Sequence of chain 1.D:
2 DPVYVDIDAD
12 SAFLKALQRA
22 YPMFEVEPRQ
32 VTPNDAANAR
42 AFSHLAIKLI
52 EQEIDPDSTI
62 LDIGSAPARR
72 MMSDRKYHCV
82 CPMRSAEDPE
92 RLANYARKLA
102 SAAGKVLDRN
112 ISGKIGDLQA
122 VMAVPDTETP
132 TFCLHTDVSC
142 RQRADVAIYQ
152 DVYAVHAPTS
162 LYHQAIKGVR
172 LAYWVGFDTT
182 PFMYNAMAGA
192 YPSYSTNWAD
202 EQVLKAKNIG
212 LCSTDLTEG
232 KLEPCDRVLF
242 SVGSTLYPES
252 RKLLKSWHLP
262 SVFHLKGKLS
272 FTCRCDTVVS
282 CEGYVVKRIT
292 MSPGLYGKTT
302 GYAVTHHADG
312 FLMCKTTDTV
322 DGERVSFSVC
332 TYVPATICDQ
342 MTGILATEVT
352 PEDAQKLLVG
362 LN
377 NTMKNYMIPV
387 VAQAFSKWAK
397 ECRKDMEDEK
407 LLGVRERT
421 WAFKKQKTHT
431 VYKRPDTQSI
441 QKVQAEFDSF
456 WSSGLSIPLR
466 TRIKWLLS

A small-molecule ligand and the protein it binds are described below.
Small molecule (SMILES): C[n+]1cn([C@@H]2O[C@H](CO[P](=O)(O)O[P](=O)(O)O[P](=O)(O)OC[C@H]3O[C@@H](n4cnc5c(N)ncnc54)[C@H](O)[C@@H]3O[P](=O)(O)OC[C@H]3O[C@@H](n4ccc(=O)[nH]c4=O)[C@H](O)[C@@H]3OP(=O)(O)O)[C@@H](O)[C@H]2O)c2nc(N)[nH]c(=O)c21

Sequence of chain 1.E:
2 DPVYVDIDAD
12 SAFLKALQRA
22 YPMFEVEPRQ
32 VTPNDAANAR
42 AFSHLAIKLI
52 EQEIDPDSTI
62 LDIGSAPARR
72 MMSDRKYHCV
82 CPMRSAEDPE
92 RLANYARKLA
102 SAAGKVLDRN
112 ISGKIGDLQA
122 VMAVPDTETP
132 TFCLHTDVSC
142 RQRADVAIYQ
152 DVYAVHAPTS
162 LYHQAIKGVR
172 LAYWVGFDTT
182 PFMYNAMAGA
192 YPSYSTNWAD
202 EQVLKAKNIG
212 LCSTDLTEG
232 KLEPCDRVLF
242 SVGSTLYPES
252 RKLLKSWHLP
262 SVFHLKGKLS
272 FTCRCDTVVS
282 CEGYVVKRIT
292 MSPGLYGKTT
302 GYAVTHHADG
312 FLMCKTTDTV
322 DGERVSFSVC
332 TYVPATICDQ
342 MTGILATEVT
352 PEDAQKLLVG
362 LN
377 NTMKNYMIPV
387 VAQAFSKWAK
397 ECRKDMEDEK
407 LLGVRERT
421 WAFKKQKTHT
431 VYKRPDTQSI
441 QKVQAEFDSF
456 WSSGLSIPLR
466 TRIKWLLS

Binding-site contacts:
Ligand atom O4 contacts residue ASP7 of chain 1.D at 3.6 Å.
Ligand atom O23 contacts residue ARG41 of chain 1.D at 3.8 Å.
Ligand atom C5 contacts residue TYR248 of chain 1.D at 3.6 Å (hydrophobic).
Ligand atom C3A contacts residue ARG41 of chain 1.D at 3.5 Å.
Ligand atom N1 contacts residue TYR248 of chain 1.D at 3.6 Å.
Ligand atom C5 contacts residue ARG41 of chain 1.D at 3.7 Å.
Ligand atom N2 contacts residue GLU250 of chain 1.D at 3.1 Å (salt-bridge).
Ligand atom O2 contacts residue TYR5 of chain 1.D at 3.6 Å.
Ligand atom C2 contacts residue GLU250 of chain 1.D at 3.6 Å.
Ligand atom C2 contacts residue TYR154 of chain 1.D at 3.5 Å (hydrophobic).
Ligand atom O4A contacts residue VAL243 of chain 1.D at 3.6 Å.
Ligand atom O31 contacts residue ARG70 of chain 1.D at 3.5 Å (salt-bridge).
Ligand atom N7 contacts residue TYR248 of chain 1.D at 3.7 Å.
Ligand atom P1 contacts residue MG1 of chain 1.ZA at 3.7 Å.
Ligand atom O13 contacts residue MG1 of chain 1.ZA at 3.5 Å.
Ligand atom O2A contacts residue ALA40 of chain 1.D at 3.7 Å.
Ligand atom N3 contacts residue TYR5 of chain 1.D at 3.5 Å (h-bond).
Ligand atom O2A contacts residue ASP152 of chain 1.D at 3.6 Å.
Ligand atom N7C contacts residue ASN35 of chain 1.D at 3.6 Å.
Ligand atom O21 contacts residue ARG41 of chain 1.D at 3.5 Å.
Ligand atom N1 contacts residue GLU250 of chain 1.D at 3.1 Å (salt-bridge).
Ligand atom O13 contacts residue ARG41 of chain 1.D at 3.7 Å.
Ligand atom C7 contacts residue SAH1 of chain 1.FA at 3.7 Å.
Ligand atom O12 contacts residue MG1 of chain 1.ZA at 2.8 Å.
Ligand atom O22 contacts residue MG1 of chain 1.ZA at 1.8 Å.
Ligand atom P2 contacts residue MG1 of chain 1.ZA at 3.2 Å.
Ligand atom N2 contacts residue TYR154 of chain 1.D at 3.8 Å.
Ligand atom N6C contacts residue ASN35 of chain 1.D at 3.5 Å.
Ligand atom O15 contacts residue TYR248 of chain 1.D at 3.3 Å (h-bond).
Ligand atom N3 contacts residue TYR248 of chain 1.D at 3.8 Å.
Ligand atom N1 contacts residue TYR154 of chain 1.D at 3.4 Å.
Ligand atom O3A contacts residue ARG41 of chain 1.D at 3.4 Å (salt-bridge).
Ligand atom O3A contacts residue ALA40 of chain 1.D at 3.7 Å.
Ligand atom N1C contacts residue PRO34 of chain 1.D at 3.8 Å.
Ligand atom O12 contacts residue TYR248 of chain 1.D at 3.7 Å.
Ligand atom C4 contacts residue TYR248 of chain 1.D at 3.6 Å (hydrophobic).
Ligand atom N6C contacts residue VAL279 of chain 1.E at 3.6 Å (h-bond).
Ligand atom O2A contacts residue TYR285 of chain 1.D at 3.0 Å (h-bond).
Ligand atom C2 contacts residue TYR248 of chain 1.D at 3.6 Å (hydrophobic).
Ligand atom P1 contacts residue TYR248 of chain 1.D at 3.8 Å.